Binding-site contacts:
Ligand atom C6 contacts residue LYS456 of chain 1.A at 3.5 Å.
Ligand atom O6 contacts residue THR108 of chain 1.B at 3.6 Å.
Ligand atom N2 contacts residue GLU463 of chain 1.A at 4.0 Å.
Ligand atom N2 contacts residue ASN232 of chain 1.B at 3.0 Å (h-bond).
Ligand atom C7 contacts residue ARG455 of chain 1.A at 3.8 Å.
Ligand atom O7 contacts residue ARG455 of chain 1.A at 3.2 Å (salt-bridge).
Ligand atom C1 contacts residue THR234 of chain 1.B at 4.3 Å.
Ligand atom C6 contacts residue THR108 of chain 1.B at 4.4 Å.
Ligand atom O7 contacts residue ASN458 of chain 1.A at 4.4 Å.
Ligand atom C8 contacts residue ARG455 of chain 1.A at 3.7 Å.
Ligand atom C8 contacts residue SER457 of chain 1.A at 4.1 Å.
Ligand atom C7 contacts residue ASN232 of chain 1.B at 4.0 Å.
Ligand atom O3 contacts residue SER457 of chain 1.A at 4.2 Å.
Ligand atom C2 contacts residue ASN232 of chain 1.B at 2.5 Å.
Ligand atom C5 contacts residue THR108 of chain 1.B at 4.5 Å.
Ligand atom C4 contacts residue ASN232 of chain 1.B at 4.3 Å.
Ligand atom C8 contacts residue GLU463 of chain 1.A at 3.3 Å.
Ligand atom C5 contacts residue THR234 of chain 1.B at 3.9 Å.
Ligand atom O6 contacts residue LYS456 of chain 1.A at 2.7 Å (salt-bridge).
Ligand atom O5 contacts residue THR108 of chain 1.B at 3.5 Å.
Ligand atom C1 contacts residue THR108 of chain 1.B at 4.2 Å.
Ligand atom O7 contacts residue SER457 of chain 1.A at 2.7 Å (h-bond).
Ligand atom O6 contacts residue SER457 of chain 1.A at 3.8 Å.
Ligand atom O7 contacts residue GLU463 of chain 1.A at 3.5 Å (salt-bridge).
Ligand atom C3 contacts residue ASN232 of chain 1.B at 3.8 Å.
Ligand atom O5 contacts residue ASN232 of chain 1.B at 2.3 Å (h-bond).
Ligand atom C6 contacts residue THR234 of chain 1.B at 4.2 Å.
Ligand atom C8 contacts residue ASN458 of chain 1.A at 3.8 Å.
Ligand atom O5 contacts residue THR234 of chain 1.B at 4.0 Å.
Ligand atom C1 contacts residue ASN232 of chain 1.B at 1.5 Å.
Ligand atom C8 contacts residue LYS460 of chain 1.A at 4.3 Å.
Ligand atom O6 contacts residue THR234 of chain 1.B at 2.8 Å (h-bond).
Ligand atom C7 contacts residue SER457 of chain 1.A at 3.7 Å.
Ligand atom C5 contacts residue ASN232 of chain 1.B at 3.7 Å.
Ligand atom O7 contacts residue ASN232 of chain 1.B at 4.5 Å.
Ligand atom C7 contacts residue GLU463 of chain 1.A at 3.4 Å.

Sequence of chain 1.B:
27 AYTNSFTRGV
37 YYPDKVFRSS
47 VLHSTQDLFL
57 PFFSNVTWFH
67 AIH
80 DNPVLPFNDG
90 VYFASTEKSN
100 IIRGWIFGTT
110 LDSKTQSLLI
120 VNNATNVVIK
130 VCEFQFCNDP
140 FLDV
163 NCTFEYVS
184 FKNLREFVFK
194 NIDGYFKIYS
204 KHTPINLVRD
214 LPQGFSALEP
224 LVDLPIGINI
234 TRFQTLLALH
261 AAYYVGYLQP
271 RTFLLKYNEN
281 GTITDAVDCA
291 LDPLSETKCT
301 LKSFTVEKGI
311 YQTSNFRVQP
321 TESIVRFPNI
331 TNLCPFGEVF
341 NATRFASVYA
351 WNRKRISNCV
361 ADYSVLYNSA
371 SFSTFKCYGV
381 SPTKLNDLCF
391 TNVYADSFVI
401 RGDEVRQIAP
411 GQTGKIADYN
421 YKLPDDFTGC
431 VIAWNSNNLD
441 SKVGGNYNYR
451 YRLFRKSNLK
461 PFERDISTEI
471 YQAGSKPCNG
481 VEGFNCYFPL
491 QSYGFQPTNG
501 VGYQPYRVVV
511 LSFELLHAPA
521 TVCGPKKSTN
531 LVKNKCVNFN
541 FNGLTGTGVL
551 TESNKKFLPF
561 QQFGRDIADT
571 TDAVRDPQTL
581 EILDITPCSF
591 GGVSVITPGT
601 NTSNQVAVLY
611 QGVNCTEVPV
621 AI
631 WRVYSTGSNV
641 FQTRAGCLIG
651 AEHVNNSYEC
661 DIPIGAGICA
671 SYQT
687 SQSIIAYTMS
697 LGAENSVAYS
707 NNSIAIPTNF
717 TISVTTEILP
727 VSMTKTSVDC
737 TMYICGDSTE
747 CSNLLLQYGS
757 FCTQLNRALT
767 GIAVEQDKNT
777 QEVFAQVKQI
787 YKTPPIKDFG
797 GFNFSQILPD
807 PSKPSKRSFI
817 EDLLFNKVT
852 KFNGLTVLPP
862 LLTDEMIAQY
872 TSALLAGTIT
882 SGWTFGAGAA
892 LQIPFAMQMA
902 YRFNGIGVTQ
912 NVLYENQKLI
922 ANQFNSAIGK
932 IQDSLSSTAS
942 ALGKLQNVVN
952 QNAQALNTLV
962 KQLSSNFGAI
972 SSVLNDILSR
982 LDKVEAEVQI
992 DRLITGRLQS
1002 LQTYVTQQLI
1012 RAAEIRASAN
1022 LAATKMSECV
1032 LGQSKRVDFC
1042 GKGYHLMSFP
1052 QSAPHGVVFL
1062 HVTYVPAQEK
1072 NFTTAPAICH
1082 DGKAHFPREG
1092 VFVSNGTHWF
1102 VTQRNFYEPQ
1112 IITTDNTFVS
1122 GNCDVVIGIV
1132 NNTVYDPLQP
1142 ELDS

This protein binds this small molecule.
Small molecule (SMILES): CC(=O)N[C@H]1[C@H](O[C@H]2[C@H](O)[C@@H](NC(C)=O)CO[C@@H]2CO)O[C@H](CO)[C@@H](O)[C@@H]1O

Sequence of chain 1.A:
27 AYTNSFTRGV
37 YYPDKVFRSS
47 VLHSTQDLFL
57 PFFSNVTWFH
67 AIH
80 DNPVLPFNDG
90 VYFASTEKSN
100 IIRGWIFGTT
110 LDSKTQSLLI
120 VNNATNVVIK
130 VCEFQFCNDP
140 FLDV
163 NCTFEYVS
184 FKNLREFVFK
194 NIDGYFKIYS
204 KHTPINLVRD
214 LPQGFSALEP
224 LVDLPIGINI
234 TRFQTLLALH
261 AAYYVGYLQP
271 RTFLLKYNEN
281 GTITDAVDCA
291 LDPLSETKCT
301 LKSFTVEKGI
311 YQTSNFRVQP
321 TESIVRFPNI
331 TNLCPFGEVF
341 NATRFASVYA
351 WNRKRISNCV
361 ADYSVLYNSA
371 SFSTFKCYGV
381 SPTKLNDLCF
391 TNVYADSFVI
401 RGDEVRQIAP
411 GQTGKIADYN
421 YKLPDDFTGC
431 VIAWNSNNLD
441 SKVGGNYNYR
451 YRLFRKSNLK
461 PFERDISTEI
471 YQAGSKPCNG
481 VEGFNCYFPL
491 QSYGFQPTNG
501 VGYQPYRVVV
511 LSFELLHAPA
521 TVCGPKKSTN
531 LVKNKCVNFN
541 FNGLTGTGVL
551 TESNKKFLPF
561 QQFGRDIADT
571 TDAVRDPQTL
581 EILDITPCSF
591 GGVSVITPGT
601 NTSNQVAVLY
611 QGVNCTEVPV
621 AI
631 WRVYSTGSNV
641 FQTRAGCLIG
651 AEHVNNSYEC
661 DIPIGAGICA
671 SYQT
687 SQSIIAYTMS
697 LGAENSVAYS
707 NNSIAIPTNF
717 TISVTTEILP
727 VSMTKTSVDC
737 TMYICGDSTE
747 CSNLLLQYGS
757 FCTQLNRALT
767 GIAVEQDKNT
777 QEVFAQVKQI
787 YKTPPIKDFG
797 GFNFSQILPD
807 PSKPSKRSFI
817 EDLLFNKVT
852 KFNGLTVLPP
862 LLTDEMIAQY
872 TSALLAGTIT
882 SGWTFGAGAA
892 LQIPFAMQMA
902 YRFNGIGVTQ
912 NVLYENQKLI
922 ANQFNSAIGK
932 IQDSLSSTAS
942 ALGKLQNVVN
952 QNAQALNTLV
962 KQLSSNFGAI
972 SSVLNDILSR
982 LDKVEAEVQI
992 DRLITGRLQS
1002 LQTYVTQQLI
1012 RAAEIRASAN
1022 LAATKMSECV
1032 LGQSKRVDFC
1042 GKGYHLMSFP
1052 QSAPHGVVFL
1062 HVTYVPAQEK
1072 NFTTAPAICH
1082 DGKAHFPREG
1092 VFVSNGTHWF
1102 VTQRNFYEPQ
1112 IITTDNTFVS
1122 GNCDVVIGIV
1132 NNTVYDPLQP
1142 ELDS